Sequence of chain 7.A:
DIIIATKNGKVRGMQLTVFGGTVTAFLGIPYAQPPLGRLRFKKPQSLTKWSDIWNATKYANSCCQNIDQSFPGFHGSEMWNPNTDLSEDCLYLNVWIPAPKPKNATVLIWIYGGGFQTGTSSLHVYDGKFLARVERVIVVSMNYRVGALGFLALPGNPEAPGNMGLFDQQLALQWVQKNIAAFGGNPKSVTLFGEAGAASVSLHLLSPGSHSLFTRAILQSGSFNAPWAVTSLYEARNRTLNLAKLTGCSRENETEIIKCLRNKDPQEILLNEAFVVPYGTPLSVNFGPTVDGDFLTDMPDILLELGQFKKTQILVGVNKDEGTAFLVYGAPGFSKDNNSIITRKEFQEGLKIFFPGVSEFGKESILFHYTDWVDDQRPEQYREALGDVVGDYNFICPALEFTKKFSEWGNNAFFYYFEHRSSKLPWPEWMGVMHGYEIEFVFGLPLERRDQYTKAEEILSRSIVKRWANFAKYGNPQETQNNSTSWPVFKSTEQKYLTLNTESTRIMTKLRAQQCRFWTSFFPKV

Binding-site contacts:
Ligand atom N2 contacts residue ASN55 of chain 7.A at 2.9 Å (h-bond).
Ligand atom C5 contacts residue ARG12 of chain 7.A at 4.4 Å.
Ligand atom C5 contacts residue ASN55 of chain 7.A at 3.9 Å.
Ligand atom C1 contacts residue ARG12 of chain 7.A at 3.7 Å.
Ligand atom C7 contacts residue ASN55 of chain 7.A at 3.6 Å.
Ligand atom O7 contacts residue ASN55 of chain 7.A at 4.4 Å.
Ligand atom C8 contacts residue ASN55 of chain 7.A at 4.2 Å.
Ligand atom C3 contacts residue ASN55 of chain 7.A at 3.8 Å.
Ligand atom O5 contacts residue ARG12 of chain 7.A at 4.2 Å.
Ligand atom C1 contacts residue ASN55 of chain 7.A at 1.5 Å.
Ligand atom C3 contacts residue ARG12 of chain 7.A at 4.4 Å.
Ligand atom O5 contacts residue ASN55 of chain 7.A at 2.5 Å (h-bond).
Ligand atom C2 contacts residue ASN55 of chain 7.A at 2.5 Å.
Ligand atom C4 contacts residue ASN55 of chain 7.A at 4.4 Å.

A small-molecule ligand and the protein it binds are described below.
Small molecule (SMILES): CC(=O)N[C@@H]1[C@@H](O)[C@H](O)[C@@H](CO)O[C@H]1O